Binding-site contacts:
Ligand atom C2 contacts residue SER391 of chain 1.D at 4.1 Å.
Ligand atom O1 contacts residue ARG389 of chain 1.D at 4.2 Å.
Ligand atom O1 contacts residue GLN366 of chain 1.D at 2.8 Å (h-bond).
Ligand atom C3 contacts residue SER391 of chain 1.D at 3.9 Å.
Ligand atom O3 contacts residue HIS368 of chain 1.D at 4.5 Å.
Ligand atom C1 contacts residue GLN366 of chain 1.D at 4.2 Å.
Ligand atom C1 contacts residue HIS368 of chain 1.D at 3.6 Å.
Ligand atom O4 contacts residue HIS369 of chain 1.D at 3.4 Å.
Ligand atom C1 contacts residue ARG389 of chain 1.D at 4.4 Å.
Ligand atom O3 contacts residue LYS392 of chain 1.D at 3.2 Å.
Ligand atom C2 contacts residue HIS368 of chain 1.D at 4.2 Å.
Ligand atom C3 contacts residue HIS369 of chain 1.D at 4.1 Å.
Ligand atom C4 contacts residue HIS369 of chain 1.D at 4.3 Å.
Ligand atom O4 contacts residue ASP613 of chain 1.D at 4.0 Å.
Ligand atom C3 contacts residue HIS368 of chain 1.D at 4.0 Å.
Ligand atom C3 contacts residue LYS392 of chain 1.D at 4.2 Å.
Ligand atom O2 contacts residue HIS368 of chain 1.D at 3.8 Å.
Ligand atom O2 contacts residue SER391 of chain 1.D at 3.2 Å.
Ligand atom O3 contacts residue SER391 of chain 1.D at 2.7 Å (h-bond).
Ligand atom O3 contacts residue HIS369 of chain 1.D at 4.3 Å.
Ligand atom C2 contacts residue ARG389 of chain 1.D at 3.4 Å.
Ligand atom C5 contacts residue HIS368 of chain 1.D at 4.2 Å.
Ligand atom O4 contacts residue LYS392 of chain 1.D at 3.1 Å (salt-bridge).
Ligand atom O1 contacts residue HIS368 of chain 1.D at 4.0 Å.
Ligand atom O5 contacts residue HIS368 of chain 1.D at 4.3 Å.
Ligand atom O2 contacts residue ARG389 of chain 1.D at 3.4 Å (salt-bridge).
Ligand atom C4 contacts residue LYS392 of chain 1.D at 3.9 Å.
Ligand atom O3 contacts residue ARG389 of chain 1.D at 3.6 Å.
Ligand atom O2 contacts residue GLN366 of chain 1.D at 4.2 Å.
Ligand atom C3 contacts residue ARG389 of chain 1.D at 4.4 Å.

This small molecule binds to this protein.
Small molecule (SMILES): O[C@@H]1[C@@H](O)[C@H](O)OC[C@H]1O

Sequence of chain 1.D:
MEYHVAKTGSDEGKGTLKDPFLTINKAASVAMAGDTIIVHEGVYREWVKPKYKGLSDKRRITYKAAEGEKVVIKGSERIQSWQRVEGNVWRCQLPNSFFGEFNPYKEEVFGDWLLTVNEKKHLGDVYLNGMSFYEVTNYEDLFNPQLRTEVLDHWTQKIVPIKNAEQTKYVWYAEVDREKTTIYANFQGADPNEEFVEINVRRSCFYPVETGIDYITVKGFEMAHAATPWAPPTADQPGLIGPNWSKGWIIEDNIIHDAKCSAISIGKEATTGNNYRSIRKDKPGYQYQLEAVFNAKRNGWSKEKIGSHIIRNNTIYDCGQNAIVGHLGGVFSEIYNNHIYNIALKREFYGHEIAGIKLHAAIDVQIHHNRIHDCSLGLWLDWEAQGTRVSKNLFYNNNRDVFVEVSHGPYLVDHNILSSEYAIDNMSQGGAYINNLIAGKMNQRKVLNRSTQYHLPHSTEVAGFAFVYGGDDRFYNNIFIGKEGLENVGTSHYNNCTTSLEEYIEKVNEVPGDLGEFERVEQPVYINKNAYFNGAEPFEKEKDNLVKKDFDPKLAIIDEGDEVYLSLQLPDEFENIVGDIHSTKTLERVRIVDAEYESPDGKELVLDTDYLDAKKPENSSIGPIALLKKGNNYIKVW